Binding-site contacts:
Ligand atom C5 contacts residue LYS158 of chain 1.A at 3.4 Å.
Ligand atom C4 contacts residue FER1 of chain 1.D at 0.4 Å.
Ligand atom O4 contacts residue ASN182 of chain 1.A at 2.8 Å (h-bond).
Ligand atom C9 contacts residue FER1 of chain 1.D at 0.5 Å.
Ligand atom C9 contacts residue HIS186 of chain 1.A at 3.5 Å.
Ligand atom C1 contacts residue MET54 of chain 1.A at 3.5 Å (hydrophobic).
Ligand atom C1 contacts residue MG1 of chain 1.B at 3.0 Å.
Ligand atom C7 contacts residue MET54 of chain 1.A at 3.8 Å (hydrophobic).
Ligand atom O4 contacts residue LYS158 of chain 1.A at 2.7 Å (salt-bridge).
Ligand atom C5 contacts residue ASN182 of chain 1.A at 3.4 Å.
Ligand atom O4 contacts residue MG1 of chain 1.B at 2.3 Å.
Ligand atom O3 contacts residue MET54 of chain 1.A at 3.1 Å (h-bond).
Ligand atom C8 contacts residue SAH1 of chain 1.C at 3.4 Å.
Ligand atom C8 contacts residue MET54 of chain 1.A at 3.5 Å (hydrophobic).
Ligand atom O4 contacts residue FER1 of chain 1.D at 0.2 Å (h-bond).
Ligand atom C10 contacts residue FER1 of chain 1.D at 0.2 Å.
Ligand atom C7 contacts residue FER1 of chain 1.D at 0.1 Å.
Ligand atom C2 contacts residue FER1 of chain 1.D at 0.1 Å.
Ligand atom C6 contacts residue LYS158 of chain 1.A at 3.6 Å.
Ligand atom C8 contacts residue MG1 of chain 1.B at 2.9 Å.
Ligand atom C8 contacts residue LYS158 of chain 1.A at 3.7 Å.
Ligand atom C8 contacts residue ASP155 of chain 1.A at 3.3 Å.
Ligand atom O3 contacts residue LYS15 of chain 1.A at 2.9 Å (salt-bridge).
Ligand atom C5 contacts residue FER1 of chain 1.D at 0.2 Å.
Ligand atom C1 contacts residue ASN182 of chain 1.A at 3.1 Å.
Ligand atom O3 contacts residue MG1 of chain 1.B at 2.2 Å.
Ligand atom C3 contacts residue ASN182 of chain 1.A at 3.8 Å.
Ligand atom O3 contacts residue FER1 of chain 1.D at 1.4 Å.
Ligand atom C3 contacts residue FER1 of chain 1.D at 0.3 Å.
Ligand atom O2 contacts residue HIS186 of chain 1.A at 3.4 Å (h-bond).
Ligand atom O3 contacts residue ASN182 of chain 1.A at 2.7 Å (h-bond).
Ligand atom C1 contacts residue FER1 of chain 1.D at 0.3 Å.
Ligand atom O2 contacts residue FER1 of chain 1.D at 0.7 Å (h-bond).
Ligand atom O4 contacts residue ASP155 of chain 1.A at 3.1 Å (salt-bridge).
Ligand atom C7 contacts residue TRP185 of chain 1.A at 3.8 Å (hydrophobic).
Ligand atom C5 contacts residue MG1 of chain 1.B at 3.0 Å.
Ligand atom C4 contacts residue HIS186 of chain 1.A at 3.3 Å.
Ligand atom O1 contacts residue FER1 of chain 1.D at 0.4 Å (h-bond).
Ligand atom C6 contacts residue FER1 of chain 1.D at 0.1 Å.
Ligand atom C8 contacts residue FER1 of chain 1.D at 1.2 Å.

Sequence of chain 1.A:
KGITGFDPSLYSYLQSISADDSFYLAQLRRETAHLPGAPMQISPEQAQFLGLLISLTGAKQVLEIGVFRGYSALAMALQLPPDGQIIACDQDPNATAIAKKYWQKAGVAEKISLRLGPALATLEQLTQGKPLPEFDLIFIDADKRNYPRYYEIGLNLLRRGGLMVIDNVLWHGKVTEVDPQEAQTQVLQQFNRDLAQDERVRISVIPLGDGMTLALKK

A protein and the small-molecule ligand that binds it are described below.
Small molecule (SMILES): COc1ccc(/C=C/C(=O)O)cc1O